Binding-site contacts:
Ligand atom C5 contacts residue NDG1 of chain 1.XJ at 3.6 Å.
Ligand atom C4 contacts residue MAN1 of chain 1.IC at 3.5 Å.
Ligand atom O6B contacts residue ASN111 of chain 1.WA at 4.5 Å.
Ligand atom O6A contacts residue MAN1 of chain 1.IC at 2.8 Å (h-bond).
Ligand atom C1 contacts residue LEU109 of chain 1.WA at 3.6 Å (hydrophobic).
Ligand atom C5 contacts residue GLY112 of chain 1.WA at 4.1 Å.
Ligand atom C6 contacts residue MAN1 of chain 1.IC at 3.4 Å.
Ligand atom C2 contacts residue MAN1 of chain 1.IC at 2.5 Å.
Ligand atom C1 contacts residue MAN1 of chain 1.IC at 1.4 Å.
Ligand atom C6 contacts residue GLY112 of chain 1.WA at 3.8 Å.
Ligand atom O2B contacts residue MAN1 of chain 1.IC at 4.4 Å.
Ligand atom O2B contacts residue PRO110 of chain 1.WA at 3.2 Å (h-bond).
Ligand atom O3B contacts residue NDG1 of chain 1.XJ at 3.3 Å (h-bond).
Ligand atom O4 contacts residue NDG1 of chain 1.XJ at 1.4 Å.
Ligand atom O6B contacts residue NDG1 of chain 1.XJ at 3.4 Å (h-bond).
Ligand atom C6 contacts residue NDG1 of chain 1.XJ at 3.6 Å.
Ligand atom O3 contacts residue MAN1 of chain 1.IC at 4.3 Å.
Ligand atom C2 contacts residue PRO110 of chain 1.WA at 3.5 Å (hydrophobic).
Ligand atom C1 contacts residue PRO110 of chain 1.WA at 3.2 Å (hydrophobic).
Ligand atom C5 contacts residue MAN1 of chain 1.IC at 2.7 Å.
Ligand atom C1 contacts residue GLY112 of chain 1.WA at 4.1 Å.
Ligand atom O6B contacts residue GLY112 of chain 1.WA at 3.3 Å.
Ligand atom O5 contacts residue ASN111 of chain 1.WA at 4.3 Å.
Ligand atom O5 contacts residue GLY112 of chain 1.WA at 3.4 Å.
Ligand atom C3B contacts residue NDG1 of chain 1.XJ at 3.2 Å.
Ligand atom O2 contacts residue PRO110 of chain 1.WA at 4.2 Å.
Ligand atom O3 contacts residue NDG1 of chain 1.XJ at 3.2 Å.
Ligand atom O2 contacts residue MAN1 of chain 1.IC at 2.8 Å (h-bond).
Ligand atom O5 contacts residue PRO110 of chain 1.WA at 3.4 Å (h-bond).
Ligand atom O6B contacts residue MAN1 of chain 1.IC at 4.2 Å.
Ligand atom O5 contacts residue MAN1 of chain 1.IC at 2.2 Å (h-bond).
Ligand atom C2A contacts residue MAN1 of chain 1.IC at 3.9 Å.
Ligand atom C3 contacts residue MAN1 of chain 1.IC at 3.0 Å.
Ligand atom O5 contacts residue LEU109 of chain 1.WA at 3.8 Å.
Ligand atom C2A contacts residue PRO110 of chain 1.WA at 4.0 Å (hydrophobic).
Ligand atom C3A contacts residue NDG1 of chain 1.XJ at 3.0 Å.
Ligand atom O6A contacts residue NDG1 of chain 1.XJ at 3.8 Å.
Ligand atom C1 contacts residue THR108 of chain 1.WA at 4.4 Å.
Ligand atom C4 contacts residue NDG1 of chain 1.XJ at 2.4 Å.
Ligand atom C3 contacts residue NDG1 of chain 1.XJ at 3.3 Å.

A protein and the small-molecule ligand that binds it are described below.
Small molecule (SMILES): CC(=O)O[C@H]1[C@H](O)[C@@H](C(=O)O)OC[C@@H]1OC(C)=O

Sequence of chain 1.WA:
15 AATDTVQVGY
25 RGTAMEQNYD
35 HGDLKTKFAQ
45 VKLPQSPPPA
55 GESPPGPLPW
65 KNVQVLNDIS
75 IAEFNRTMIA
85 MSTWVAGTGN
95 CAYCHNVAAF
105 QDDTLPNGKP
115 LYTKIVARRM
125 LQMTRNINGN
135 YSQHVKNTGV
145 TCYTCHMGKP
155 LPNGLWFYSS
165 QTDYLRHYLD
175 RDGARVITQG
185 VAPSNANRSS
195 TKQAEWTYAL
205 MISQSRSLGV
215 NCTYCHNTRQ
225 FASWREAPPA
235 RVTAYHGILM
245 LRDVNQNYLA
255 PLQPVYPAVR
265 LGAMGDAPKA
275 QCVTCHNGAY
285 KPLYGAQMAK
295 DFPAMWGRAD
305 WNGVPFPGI